Sequence of chain 1.A:
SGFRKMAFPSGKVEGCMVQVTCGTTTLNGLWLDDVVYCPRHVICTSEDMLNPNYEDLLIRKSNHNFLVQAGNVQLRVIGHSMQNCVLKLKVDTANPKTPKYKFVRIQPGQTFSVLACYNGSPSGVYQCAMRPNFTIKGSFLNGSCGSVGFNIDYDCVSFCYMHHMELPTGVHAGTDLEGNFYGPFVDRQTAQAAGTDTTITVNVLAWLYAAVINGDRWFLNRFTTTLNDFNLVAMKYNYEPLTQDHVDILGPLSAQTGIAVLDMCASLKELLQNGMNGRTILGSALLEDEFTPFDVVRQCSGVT

Sequence of chain 2.A:
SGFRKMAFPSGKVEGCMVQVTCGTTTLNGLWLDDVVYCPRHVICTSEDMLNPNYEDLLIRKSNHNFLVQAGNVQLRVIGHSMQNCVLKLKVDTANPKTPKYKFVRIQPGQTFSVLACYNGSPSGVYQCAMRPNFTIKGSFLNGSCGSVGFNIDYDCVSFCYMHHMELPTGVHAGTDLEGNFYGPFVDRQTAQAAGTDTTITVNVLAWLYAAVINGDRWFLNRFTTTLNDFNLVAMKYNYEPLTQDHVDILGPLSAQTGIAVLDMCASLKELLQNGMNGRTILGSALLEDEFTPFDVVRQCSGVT

The small molecule below binds the protein below.
Small molecule (SMILES): O=C(Cc1cccc(Cl)c1)Nc1cccnc1

Binding-site contacts:
Ligand atom C10 contacts residue HIS163 of chain 1.A at 3.9 Å.
Ligand atom C9 contacts residue GLU166 of chain 1.A at 3.4 Å.
Ligand atom O contacts residue GLU166 of chain 1.A at 3.0 Å (salt-bridge).
Ligand atom C10 contacts residue GLU166 of chain 1.A at 3.6 Å.
Ligand atom CL contacts residue HIS164 of chain 1.A at 3.6 Å.
Ligand atom N1 contacts residue HIS163 of chain 1.A at 2.8 Å (h-bond).
Ligand atom CL contacts residue MET165 of chain 1.A at 3.9 Å.
Ligand atom C8 contacts residue GLU166 of chain 1.A at 3.6 Å.
Ligand atom C3 contacts residue GLN189 of chain 1.A at 3.4 Å.
Ligand atom C contacts residue MET49 of chain 1.A at 3.5 Å (hydrophobic).
Ligand atom C1 contacts residue ARG188 of chain 1.A at 3.8 Å.
Ligand atom C10 contacts residue PHE140 of chain 1.A at 3.1 Å (hydrophobic).
Ligand atom C1 contacts residue MET49 of chain 1.A at 3.3 Å (hydrophobic).
Ligand atom C9 contacts residue LEU141 of chain 1.A at 3.4 Å (hydrophobic).
Ligand atom C9 contacts residue ASN142 of chain 1.A at 3.6 Å.
Ligand atom C2 contacts residue GLN189 of chain 1.A at 3.5 Å.
Ligand atom C11 contacts residue CYS145 of chain 1.A at 3.9 Å (hydrophobic).
Ligand atom C11 contacts residue GLU166 of chain 1.A at 3.7 Å.
Ligand atom N contacts residue CYS145 of chain 1.A at 3.7 Å.
Ligand atom C8 contacts residue LEU141 of chain 1.A at 3.7 Å (hydrophobic).
Ligand atom C8 contacts residue ASN142 of chain 1.A at 3.2 Å.
Ligand atom CL contacts residue ASP187 of chain 1.A at 3.2 Å.
Ligand atom CL contacts residue HIS41 of chain 1.A at 3.3 Å.
Ligand atom C contacts residue HIS164 of chain 1.A at 3.8 Å.
Ligand atom O contacts residue MET165 of chain 1.A at 3.5 Å.
Ligand atom N1 contacts residue PHE140 of chain 1.A at 3.7 Å.
Ligand atom N1 contacts residue SER144 of chain 1.A at 3.9 Å.
Ligand atom C10 contacts residue LEU141 of chain 1.A at 3.8 Å (hydrophobic).
Ligand atom N contacts residue ASN142 of chain 1.A at 3.6 Å.
Ligand atom C2 contacts residue MET49 of chain 1.A at 3.7 Å (hydrophobic).
Ligand atom C1 contacts residue MET165 of chain 1.A at 3.5 Å (hydrophobic).
Ligand atom N1 contacts residue GLU166 of chain 1.A at 3.7 Å.
Ligand atom C12 contacts residue HIS41 of chain 1.A at 3.7 Å.
Ligand atom C2 contacts residue ARG188 of chain 1.A at 3.9 Å.
Ligand atom C12 contacts residue HIS164 of chain 1.A at 3.2 Å.
Ligand atom C9 contacts residue PHE140 of chain 1.A at 3.5 Å (hydrophobic).
Ligand atom C10 contacts residue SER1 of chain 2.A at 3.8 Å.
Ligand atom C contacts residue MET165 of chain 1.A at 3.8 Å (hydrophobic).
Ligand atom C7 contacts residue ASN142 of chain 1.A at 3.8 Å.
Ligand atom C11 contacts residue HIS163 of chain 1.A at 3.3 Å.